Sequence of chain 1.B:
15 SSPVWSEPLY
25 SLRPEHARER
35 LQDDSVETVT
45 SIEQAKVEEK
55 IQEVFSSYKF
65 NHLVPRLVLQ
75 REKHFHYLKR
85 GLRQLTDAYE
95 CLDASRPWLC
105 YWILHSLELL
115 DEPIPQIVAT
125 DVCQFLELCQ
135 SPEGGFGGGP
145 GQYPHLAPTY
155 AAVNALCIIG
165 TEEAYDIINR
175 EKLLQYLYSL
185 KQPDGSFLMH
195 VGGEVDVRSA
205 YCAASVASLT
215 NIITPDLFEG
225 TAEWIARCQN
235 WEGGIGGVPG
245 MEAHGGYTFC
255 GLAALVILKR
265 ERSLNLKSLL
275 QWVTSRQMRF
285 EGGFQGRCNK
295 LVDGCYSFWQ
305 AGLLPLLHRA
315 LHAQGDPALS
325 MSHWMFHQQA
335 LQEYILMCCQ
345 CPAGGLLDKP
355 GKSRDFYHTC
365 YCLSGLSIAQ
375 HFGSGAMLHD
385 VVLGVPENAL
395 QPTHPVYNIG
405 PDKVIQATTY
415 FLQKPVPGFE

Binding-site contacts:
Ligand atom C34 contacts residue HIS248 of chain 1.B at 3.6 Å.
Ligand atom C35 contacts residue HIS248 of chain 1.B at 3.8 Å.
Ligand atom C15 contacts residue GLY250 of chain 1.B at 3.4 Å.
Ligand atom C18 contacts residue TRP303 of chain 1.B at 3.8 Å (hydrophobic).
Ligand atom C45 contacts residue TYR300 of chain 1.B at 3.8 Å (hydrophobic).
Ligand atom O49 contacts residue HIS248 of chain 1.B at 2.9 Å (h-bond).
Ligand atom O51 contacts residue TYR300 of chain 1.B at 2.7 Å (h-bond).
Ligand atom P46 contacts residue TYR300 of chain 1.B at 3.5 Å.
Ligand atom C30 contacts residue HIS201 of chain 1.A at 3.8 Å.
Ligand atom N42 contacts residue ACT1 of chain 1.E at 3.3 Å.
Ligand atom C12 contacts residue GLY250 of chain 1.B at 3.7 Å.
Ligand atom O36 contacts residue ACT1 of chain 1.G at 3.1 Å (h-bond).
Ligand atom C23 contacts residue ACT1 of chain 1.G at 3.6 Å.
Ligand atom C22 contacts residue GLY250 of chain 1.B at 3.6 Å.
Ligand atom C30 contacts residue TYR166 of chain 1.A at 3.3 Å (hydrophobic).
Ligand atom C30 contacts residue S481 of chain 1.J at 3.8 Å.
Ligand atom C34 contacts residue ACT1 of chain 1.G at 3.9 Å.
Ligand atom C18 contacts residue GLY250 of chain 1.B at 3.7 Å.
Ligand atom C43 contacts residue ACT1 of chain 1.E at 3.8 Å.
Ligand atom O49 contacts residue ARG291 of chain 1.B at 2.8 Å (salt-bridge).
Ligand atom C1 contacts residue TRP102 of chain 1.B at 3.9 Å (hydrophobic).
Ligand atom C11 contacts residue S481 of chain 1.J at 3.5 Å.
Ligand atom C35 contacts residue TYR200 of chain 1.A at 3.8 Å (hydrophobic).
Ligand atom C30 contacts residue ACT1 of chain 1.E at 3.9 Å.
Ligand atom C1 contacts residue ARG202 of chain 1.B at 3.8 Å.
Ligand atom C6 contacts residue TYR205 of chain 1.B at 3.9 Å (hydrophobic).
Ligand atom O44 contacts residue ARG291 of chain 1.B at 3.4 Å (salt-bridge).
Ligand atom C43 contacts residue ARG291 of chain 1.B at 3.5 Å.
Ligand atom O36 contacts residue ACT1 of chain 1.E at 3.6 Å.
Ligand atom C10 contacts residue TRP303 of chain 1.B at 3.7 Å (hydrophobic).
Ligand atom O44 contacts residue LYS294 of chain 1.B at 3.2 Å (salt-bridge).
Ligand atom C18 contacts residue ACT1 of chain 1.G at 3.4 Å.
Ligand atom O49 contacts residue TYR300 of chain 1.B at 3.8 Å.
Ligand atom C24 contacts residue TYR251 of chain 1.B at 3.6 Å (hydrophobic).
Ligand atom C27 contacts residue TYR166 of chain 1.A at 3.8 Å (hydrophobic).
Ligand atom N42 contacts residue ARG291 of chain 1.B at 3.6 Å (salt-bridge).
Ligand atom C30 contacts residue TYR251 of chain 1.B at 3.8 Å (hydrophobic).
Ligand atom C24 contacts residue TYR166 of chain 1.A at 3.2 Å (hydrophobic).
Ligand atom O50 contacts residue LYS294 of chain 1.B at 2.6 Å (salt-bridge).
Ligand atom C10 contacts residue CYS254 of chain 1.B at 3.7 Å (hydrophobic).

Sequence of chain 1.A:
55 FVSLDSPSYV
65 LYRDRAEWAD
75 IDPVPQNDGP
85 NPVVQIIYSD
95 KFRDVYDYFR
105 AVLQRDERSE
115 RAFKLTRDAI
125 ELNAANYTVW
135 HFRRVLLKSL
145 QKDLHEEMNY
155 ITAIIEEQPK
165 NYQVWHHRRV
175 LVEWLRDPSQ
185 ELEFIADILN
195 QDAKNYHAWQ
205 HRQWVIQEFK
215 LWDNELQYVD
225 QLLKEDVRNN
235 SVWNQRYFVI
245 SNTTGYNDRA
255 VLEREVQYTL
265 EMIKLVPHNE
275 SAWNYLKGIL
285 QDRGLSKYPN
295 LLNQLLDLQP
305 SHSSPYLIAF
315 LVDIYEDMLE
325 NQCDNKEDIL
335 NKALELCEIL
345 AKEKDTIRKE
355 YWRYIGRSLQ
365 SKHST

A small-molecule ligand and the protein it binds are described below.
Small molecule (SMILES): CC(C)=CCC/C(C)=C/CC/C(C)=C/CONC(=O)CP(=O)(O)O